Sequence of chain 1.E:
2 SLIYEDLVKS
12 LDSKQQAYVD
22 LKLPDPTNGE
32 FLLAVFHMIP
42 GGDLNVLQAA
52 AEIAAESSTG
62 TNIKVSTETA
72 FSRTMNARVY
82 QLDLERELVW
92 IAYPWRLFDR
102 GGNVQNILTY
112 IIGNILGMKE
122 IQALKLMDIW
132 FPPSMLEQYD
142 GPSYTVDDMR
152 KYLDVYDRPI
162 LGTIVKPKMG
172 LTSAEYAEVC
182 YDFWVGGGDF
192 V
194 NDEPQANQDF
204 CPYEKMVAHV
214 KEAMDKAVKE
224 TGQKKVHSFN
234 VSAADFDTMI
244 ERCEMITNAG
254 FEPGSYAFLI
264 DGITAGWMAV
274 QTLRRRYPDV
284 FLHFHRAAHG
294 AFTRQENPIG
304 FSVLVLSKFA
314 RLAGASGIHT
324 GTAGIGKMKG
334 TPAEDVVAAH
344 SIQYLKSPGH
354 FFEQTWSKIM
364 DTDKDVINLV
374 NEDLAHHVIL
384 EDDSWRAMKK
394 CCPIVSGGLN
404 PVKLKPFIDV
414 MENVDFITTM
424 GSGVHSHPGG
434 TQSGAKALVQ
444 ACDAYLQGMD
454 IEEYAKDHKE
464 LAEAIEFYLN

Binding-site contacts:
Ligand atom O2 contacts residue MG1 of chain 1.W at 2.3 Å.
Ligand atom C3 contacts residue MG1 of chain 1.W at 3.2 Å.
Ligand atom O4P contacts residue SER399 of chain 1.E at 3.3 Å (h-bond).
Ligand atom O5 contacts residue MET331 of chain 1.E at 3.5 Å.
Ligand atom C contacts residue LYS167 of chain 1.E at 3.4 Å.
Ligand atom O4 contacts residue SER399 of chain 1.E at 3.1 Å (h-bond).
Ligand atom C3 contacts residue SER399 of chain 1.E at 3.5 Å.
Ligand atom O7 contacts residue ASN115 of chain 2.E at 3.5 Å (h-bond).
Ligand atom C contacts residue MG1 of chain 1.W at 2.9 Å.
Ligand atom O3P contacts residue LYS330 of chain 1.E at 2.7 Å (salt-bridge).
Ligand atom O2P contacts residue LYS167 of chain 1.E at 3.4 Å.
Ligand atom C3 contacts residue KCX193 of chain 1.E at 3.2 Å.
Ligand atom O7 contacts residue MG1 of chain 1.W at 2.1 Å.
Ligand atom O1 contacts residue LYS167 of chain 1.E at 3.1 Å (salt-bridge).
Ligand atom O3 contacts residue HIS288 of chain 1.E at 2.8 Å (h-bond).
Ligand atom O2 contacts residue ILE165 of chain 1.E at 3.3 Å.
Ligand atom O3 contacts residue KCX193 of chain 1.E at 2.6 Å (h-bond).
Ligand atom C2 contacts residue MG1 of chain 1.W at 2.9 Å.
Ligand atom O2 contacts residue KCX193 of chain 1.E at 2.9 Å (h-bond).
Ligand atom O7 contacts residue LYS167 of chain 1.E at 3.2 Å (salt-bridge).
Ligand atom O2P contacts residue SER425 of chain 1.E at 2.9 Å (h-bond).
Ligand atom O6P contacts residue ARG289 of chain 1.E at 3.1 Å (salt-bridge).
Ligand atom O3 contacts residue GLU196 of chain 1.E at 2.8 Å (salt-bridge).
Ligand atom O3 contacts residue ASN115 of chain 2.E at 3.1 Å (h-bond).
Ligand atom O7 contacts residue GLU196 of chain 1.E at 3.1 Å (salt-bridge).
Ligand atom O1P contacts residue GLY424 of chain 1.E at 2.8 Å (h-bond).
Ligand atom O7 contacts residue ASP195 of chain 1.E at 2.9 Å (salt-bridge).
Ligand atom O4P contacts residue HIS322 of chain 1.E at 3.0 Å (h-bond).
Ligand atom O1P contacts residue ILE165 of chain 1.E at 3.5 Å.
Ligand atom O3P contacts residue GLY401 of chain 1.E at 2.7 Å (h-bond).
Ligand atom O6 contacts residue LYS330 of chain 1.E at 3.1 Å (salt-bridge).
Ligand atom O3 contacts residue MG1 of chain 1.W at 2.4 Å.
Ligand atom O6 contacts residue GLU57 of chain 2.E at 3.5 Å (salt-bridge).
Ligand atom O2P contacts residue THR62 of chain 2.E at 2.8 Å (h-bond).
Ligand atom O4 contacts residue GLY400 of chain 1.E at 3.0 Å.
Ligand atom C1 contacts residue SER399 of chain 1.E at 3.4 Å.
Ligand atom O5P contacts residue ARG289 of chain 1.E at 3.2 Å (salt-bridge).
Ligand atom C5 contacts residue ASN115 of chain 2.E at 3.5 Å.
Ligand atom O3P contacts residue GLY400 of chain 1.E at 3.6 Å.
Ligand atom O7 contacts residue LYS169 of chain 1.E at 3.1 Å.

This small molecule binds to this protein.
Small molecule (SMILES): O=C(O)[C@@](O)(COP(=O)(O)O)[C@H](O)[C@H](O)COP(=O)(O)O

Sequence of chain 2.E:
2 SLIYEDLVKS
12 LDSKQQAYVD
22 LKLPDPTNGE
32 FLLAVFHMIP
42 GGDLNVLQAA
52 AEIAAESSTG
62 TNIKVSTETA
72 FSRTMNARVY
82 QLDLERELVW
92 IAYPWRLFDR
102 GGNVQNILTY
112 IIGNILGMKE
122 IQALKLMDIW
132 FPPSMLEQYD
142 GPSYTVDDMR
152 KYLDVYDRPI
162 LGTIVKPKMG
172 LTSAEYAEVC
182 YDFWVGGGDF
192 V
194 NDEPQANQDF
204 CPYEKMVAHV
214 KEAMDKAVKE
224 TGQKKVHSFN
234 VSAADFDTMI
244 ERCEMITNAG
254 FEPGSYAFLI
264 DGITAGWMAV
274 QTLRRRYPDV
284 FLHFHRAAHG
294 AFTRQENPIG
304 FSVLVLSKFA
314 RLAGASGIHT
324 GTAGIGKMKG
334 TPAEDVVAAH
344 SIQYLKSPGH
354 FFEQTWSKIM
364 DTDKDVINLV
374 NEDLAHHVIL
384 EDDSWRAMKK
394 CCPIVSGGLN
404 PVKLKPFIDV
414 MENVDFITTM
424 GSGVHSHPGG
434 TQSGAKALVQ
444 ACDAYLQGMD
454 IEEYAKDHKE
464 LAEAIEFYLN